A protein and the small-molecule ligand that binds it are described below.
Small molecule (SMILES): OCCNCc1cccc(Br)c1

Sequence of chain 1.B:
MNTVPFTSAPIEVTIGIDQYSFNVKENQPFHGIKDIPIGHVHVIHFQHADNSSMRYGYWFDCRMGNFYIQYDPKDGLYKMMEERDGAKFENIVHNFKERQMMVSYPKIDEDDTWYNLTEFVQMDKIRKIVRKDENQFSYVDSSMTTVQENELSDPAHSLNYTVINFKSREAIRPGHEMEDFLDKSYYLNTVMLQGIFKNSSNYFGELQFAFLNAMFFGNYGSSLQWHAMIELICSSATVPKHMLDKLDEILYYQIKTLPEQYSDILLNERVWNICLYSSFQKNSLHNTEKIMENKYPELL

Binding-site contacts:
Ligand atom BR contacts residue ASN227 of chain 1.B at 3.6 Å.
Ligand atom BR contacts residue ALA222 of chain 1.B at 3.6 Å.
Ligand atom C3 contacts residue TYR228 of chain 1.B at 4.1 Å (hydrophobic).
Ligand atom C4 contacts residue ILE273 of chain 1.B at 4.4 Å (hydrophobic).
Ligand atom C3 contacts residue GLY226 of chain 1.B at 3.9 Å.
Ligand atom BR contacts residue SER231 of chain 1.B at 3.9 Å.
Ligand atom C5 contacts residue SER231 of chain 1.B at 3.9 Å.
Ligand atom C1 contacts residue ILE273 of chain 1.B at 4.4 Å (hydrophobic).
Ligand atom C4 contacts residue GLY226 of chain 1.B at 4.5 Å.
Ligand atom C4 contacts residue TYR228 of chain 1.B at 4.1 Å (hydrophobic).
Ligand atom BR contacts residue GLY226 of chain 1.B at 3.6 Å.
Ligand atom C4 contacts residue SER231 of chain 1.B at 4.3 Å.
Ligand atom C contacts residue TYR228 of chain 1.B at 3.8 Å (hydrophobic).
Ligand atom BR contacts residue TYR228 of chain 1.B at 4.3 Å.
Ligand atom C5 contacts residue TYR228 of chain 1.B at 4.1 Å (hydrophobic).
Ligand atom N contacts residue TYR228 of chain 1.B at 4.3 Å.
Ligand atom C2 contacts residue TYR228 of chain 1.B at 3.9 Å (hydrophobic).
Ligand atom C1 contacts residue TYR228 of chain 1.B at 3.7 Å (hydrophobic).
Ligand atom C5 contacts residue ILE273 of chain 1.B at 3.4 Å (hydrophobic).
Ligand atom C contacts residue ILE273 of chain 1.B at 3.4 Å (hydrophobic).